Binding-site contacts:
Ligand atom O21 contacts residue ASP179 of chain 2.A at 3.0 Å (salt-bridge).
Ligand atom O21 contacts residue LYS59 of chain 2.A at 2.8 Å (salt-bridge).
Ligand atom C16 contacts residue LYS59 of chain 2.A at 3.3 Å.
Ligand atom N1 contacts residue ILE89 of chain 2.A at 3.5 Å.
Ligand atom C7 contacts residue ALA108 of chain 2.A at 3.3 Å (hydrophobic).
Ligand atom N3 contacts residue ALA108 of chain 2.A at 2.8 Å (h-bond).
Ligand atom C6 contacts residue ALA57 of chain 2.A at 3.9 Å (hydrophobic).
Ligand atom N3 contacts residue TYR107 of chain 2.A at 3.7 Å.
Ligand atom N1 contacts residue ALA57 of chain 2.A at 3.4 Å.
Ligand atom N3 contacts residue ALA57 of chain 2.A at 3.5 Å.
Ligand atom C17 contacts residue LYS59 of chain 2.A at 3.6 Å.
Ligand atom C8 contacts residue GLY111 of chain 2.A at 3.7 Å.
Ligand atom C19 contacts residue VAL105 of chain 2.A at 3.3 Å (hydrophobic).
Ligand atom C8 contacts residue LEU31 of chain 2.A at 3.7 Å (hydrophobic).
Ligand atom C16 contacts residue GLU76 of chain 2.A at 3.8 Å.
Ligand atom N1 contacts residue VAL105 of chain 2.A at 3.5 Å.
Ligand atom O26 contacts residue GLY111 of chain 2.A at 3.4 Å.
Ligand atom C32 contacts residue LEU31 of chain 2.A at 3.3 Å (hydrophobic).
Ligand atom C27 contacts residue GLY111 of chain 2.A at 3.5 Å.
Ligand atom C6 contacts residue LEU168 of chain 2.A at 3.4 Å (hydrophobic).
Ligand atom C6 contacts residue VAL39 of chain 2.A at 3.8 Å (hydrophobic).
Ligand atom C7 contacts residue LEU31 of chain 2.A at 3.8 Å (hydrophobic).
Ligand atom C2 contacts residue GLU106 of chain 2.A at 3.3 Å.
Ligand atom N1 contacts residue LEU168 of chain 2.A at 3.4 Å.
Ligand atom C2 contacts residue LEU168 of chain 2.A at 3.8 Å (hydrophobic).
Ligand atom C2 contacts residue ALA108 of chain 2.A at 3.5 Å (hydrophobic).
Ligand atom C9 contacts residue LEU31 of chain 2.A at 3.9 Å (hydrophobic).
Ligand atom N12 contacts residue VAL39 of chain 2.A at 3.6 Å.
Ligand atom N12 contacts residue LEU168 of chain 2.A at 3.7 Å.
Ligand atom C17 contacts residue GLU76 of chain 2.A at 3.7 Å.
Ligand atom C14 contacts residue VAL39 of chain 2.A at 3.9 Å (hydrophobic).
Ligand atom C18 contacts residue VAL105 of chain 2.A at 3.5 Å (hydrophobic).
Ligand atom O31 contacts residue LEU31 of chain 2.A at 3.5 Å (h-bond).
Ligand atom C27 contacts residue ALA108 of chain 2.A at 3.3 Å (hydrophobic).
Ligand atom C5 contacts residue LEU168 of chain 2.A at 3.9 Å (hydrophobic).
Ligand atom C4 contacts residue ALA108 of chain 2.A at 3.9 Å (hydrophobic).
Ligand atom C2 contacts residue ALA57 of chain 2.A at 3.2 Å (hydrophobic).
Ligand atom C2 contacts residue VAL105 of chain 2.A at 3.8 Å (hydrophobic).
Ligand atom O21 contacts residue GLU76 of chain 2.A at 3.1 Å (salt-bridge).
Ligand atom C10 contacts residue VAL39 of chain 2.A at 3.8 Å (hydrophobic).

This small molecule binds to this protein.
Small molecule (SMILES): COc1cc2ncnc(Nc3cccc(O)c3)c2cc1OC

Sequence of chain 2.A:
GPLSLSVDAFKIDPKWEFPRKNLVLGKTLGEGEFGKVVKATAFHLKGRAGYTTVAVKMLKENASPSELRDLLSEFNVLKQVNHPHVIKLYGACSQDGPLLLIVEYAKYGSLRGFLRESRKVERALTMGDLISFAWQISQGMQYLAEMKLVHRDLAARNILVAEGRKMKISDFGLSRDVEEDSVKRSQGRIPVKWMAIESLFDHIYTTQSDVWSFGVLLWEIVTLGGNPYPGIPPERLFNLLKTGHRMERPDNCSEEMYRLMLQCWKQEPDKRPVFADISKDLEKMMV